Binding-site contacts:
Ligand atom O1X contacts residue ALA158 of chain 1.B at 3.5 Å.
Ligand atom P' contacts residue GLY160 of chain 1.B at 3.7 Å.
Ligand atom O1X contacts residue LYS127 of chain 1.B at 3.4 Å.
Ligand atom O2X contacts residue THR159 of chain 1.B at 3.2 Å (h-bond).
Ligand atom O2X contacts residue GLY160 of chain 1.B at 2.9 Å (h-bond).
Ligand atom C2 contacts residue ADE1 of chain 1.G at 3.5 Å.
Ligand atom O3X contacts residue LYS127 of chain 1.B at 3.8 Å.
Ligand atom O1X contacts residue GLU128 of chain 1.B at 3.0 Å (salt-bridge).
Ligand atom C1 contacts residue PPV1 of chain 1.I at 3.6 Å.
Ligand atom O3X contacts residue THR159 of chain 1.B at 3.8 Å.
Ligand atom O3X contacts residue GLY161 of chain 1.B at 3.6 Å (h-bond).
Ligand atom C5 contacts residue VAL156 of chain 1.B at 3.3 Å (hydrophobic).
Ligand atom O4 contacts residue TYR129 of chain 1.B at 3.6 Å.
Ligand atom O4 contacts residue LYS127 of chain 1.B at 3.5 Å.
Ligand atom O5 contacts residue ALA158 of chain 1.B at 3.7 Å.
Ligand atom O5 contacts residue ADE1 of chain 1.G at 3.5 Å.
Ligand atom C5 contacts residue ADE1 of chain 1.G at 3.7 Å.
Ligand atom O1 contacts residue TYR129 of chain 1.B at 3.4 Å (h-bond).
Ligand atom C1 contacts residue ARG90 of chain 1.B at 3.3 Å.
Ligand atom P' contacts residue THR159 of chain 1.B at 3.5 Å.
Ligand atom C2 contacts residue ARG90 of chain 1.B at 3.7 Å.
Ligand atom O3 contacts residue ASP154 of chain 1.B at 2.5 Å (salt-bridge).
Ligand atom C2 contacts residue ASP155 of chain 1.B at 3.5 Å.
Ligand atom O2 contacts residue ARG90 of chain 1.B at 3.2 Å.
Ligand atom O3 contacts residue LYS127 of chain 1.B at 3.6 Å (salt-bridge).
Ligand atom O3X contacts residue THR126 of chain 1.B at 3.8 Å.
Ligand atom O1 contacts residue PPV1 of chain 1.I at 2.8 Å (h-bond).
Ligand atom O1 contacts residue LYS127 of chain 1.B at 3.5 Å (salt-bridge).
Ligand atom C3 contacts residue VAL156 of chain 1.B at 3.5 Å (hydrophobic).
Ligand atom C4 contacts residue THR162 of chain 1.B at 3.5 Å.
Ligand atom O1 contacts residue ARG90 of chain 1.B at 3.5 Å (salt-bridge).
Ligand atom C3 contacts residue ASP154 of chain 1.B at 3.1 Å.
Ligand atom O2X contacts residue ALA158 of chain 1.B at 2.8 Å (h-bond).
Ligand atom C1 contacts residue ADE1 of chain 1.G at 3.2 Å.
Ligand atom O4 contacts residue ADE1 of chain 1.G at 3.2 Å (h-bond).
Ligand atom C1 contacts residue TYR129 of chain 1.B at 3.1 Å (hydrophobic).
Ligand atom C4 contacts residue LYS127 of chain 1.B at 3.6 Å.
Ligand atom O1X contacts residue THR159 of chain 1.B at 2.6 Å (h-bond).
Ligand atom O2 contacts residue ASP155 of chain 1.B at 2.8 Å (salt-bridge).
Ligand atom O3X contacts residue THR162 of chain 1.B at 2.6 Å (h-bond).

Sequence of chain 1.B:
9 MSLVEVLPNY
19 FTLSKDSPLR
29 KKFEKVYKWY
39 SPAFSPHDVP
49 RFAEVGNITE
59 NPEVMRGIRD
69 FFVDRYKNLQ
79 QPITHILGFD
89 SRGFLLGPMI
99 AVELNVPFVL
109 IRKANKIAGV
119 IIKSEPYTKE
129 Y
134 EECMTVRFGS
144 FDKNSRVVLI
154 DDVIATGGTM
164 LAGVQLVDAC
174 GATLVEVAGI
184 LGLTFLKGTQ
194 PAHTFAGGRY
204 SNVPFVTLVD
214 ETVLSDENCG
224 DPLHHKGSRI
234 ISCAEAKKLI

The protein below binds the small molecule below.
Small molecule (SMILES): O=P(O)(O)OC[C@H]1O[C@H](O)[C@H](O)[C@@H]1O